Sequence of chain 2.B:
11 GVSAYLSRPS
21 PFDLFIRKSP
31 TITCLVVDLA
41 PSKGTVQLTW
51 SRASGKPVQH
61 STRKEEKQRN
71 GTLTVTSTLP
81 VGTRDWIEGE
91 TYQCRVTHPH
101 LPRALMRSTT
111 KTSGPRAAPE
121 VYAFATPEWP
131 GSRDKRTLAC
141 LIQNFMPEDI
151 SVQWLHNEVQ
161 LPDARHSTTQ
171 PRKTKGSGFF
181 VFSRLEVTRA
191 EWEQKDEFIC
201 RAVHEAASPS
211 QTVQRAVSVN

Binding-site contacts:
Ligand atom O6 contacts residue VAL37 of chain 2.B at 4.1 Å.
Ligand atom C6 contacts residue LEU35 of chain 2.B at 3.9 Å (hydrophobic).
Ligand atom C5 contacts residue THR72 of chain 2.B at 4.1 Å.
Ligand atom O7 contacts residue LEU35 of chain 2.B at 3.9 Å.
Ligand atom O3 contacts residue LEU35 of chain 2.B at 3.6 Å.
Ligand atom C8 contacts residue GLN68 of chain 2.B at 4.3 Å.
Ligand atom C3 contacts residue VAL37 of chain 2.B at 4.2 Å (hydrophobic).
Ligand atom C1 contacts residue THR72 of chain 2.B at 3.3 Å.
Ligand atom O6 contacts residue TYR15 of chain 2.B at 2.7 Å (h-bond).
Ligand atom O7 contacts residue ASN70 of chain 2.B at 3.9 Å.
Ligand atom O5 contacts residue VAL37 of chain 2.B at 4.1 Å.
Ligand atom C5 contacts residue LEU35 of chain 2.B at 4.3 Å (hydrophobic).
Ligand atom O5 contacts residue TYR15 of chain 2.B at 3.7 Å.
Ligand atom C7 contacts residue THR74 of chain 2.B at 4.2 Å.
Ligand atom C3 contacts residue ASN70 of chain 2.B at 3.7 Å.
Ligand atom O4 contacts residue TYR15 of chain 2.B at 4.2 Å.
Ligand atom C1 contacts residue TYR15 of chain 2.B at 4.2 Å (hydrophobic).
Ligand atom C4 contacts residue ASN70 of chain 2.B at 4.2 Å.
Ligand atom O5 contacts residue THR72 of chain 2.B at 3.8 Å.
Ligand atom O4 contacts residue VAL37 of chain 2.B at 4.0 Å.
Ligand atom O5 contacts residue GLN68 of chain 2.B at 4.2 Å.
Ligand atom C5 contacts residue GLN68 of chain 2.B at 4.0 Å.
Ligand atom C1 contacts residue TYR15 of chain 2.B at 4.3 Å (hydrophobic).
Ligand atom C4 contacts residue TYR15 of chain 2.B at 4.4 Å (hydrophobic).
Ligand atom C2 contacts residue VAL37 of chain 2.B at 4.2 Å (hydrophobic).
Ligand atom O6 contacts residue TYR15 of chain 2.B at 3.8 Å.
Ligand atom N2 contacts residue ASN70 of chain 2.B at 2.8 Å (h-bond).
Ligand atom O6 contacts residue GLN68 of chain 2.B at 4.4 Å.
Ligand atom O7 contacts residue THR74 of chain 2.B at 3.5 Å (h-bond).
Ligand atom C6 contacts residue TYR15 of chain 2.B at 3.6 Å (hydrophobic).
Ligand atom O5 contacts residue LEU35 of chain 2.B at 4.2 Å.
Ligand atom O3 contacts residue VAL37 of chain 2.B at 4.3 Å.
Ligand atom C6 contacts residue GLN68 of chain 2.B at 3.5 Å.
Ligand atom C5 contacts residue ASN70 of chain 2.B at 3.7 Å.
Ligand atom C2 contacts residue ASN70 of chain 2.B at 2.4 Å.
Ligand atom C5 contacts residue TYR15 of chain 2.B at 4.0 Å (hydrophobic).
Ligand atom C3 contacts residue TYR15 of chain 2.B at 4.0 Å (hydrophobic).
Ligand atom C1 contacts residue ASN70 of chain 2.B at 1.4 Å.
Ligand atom C7 contacts residue ASN70 of chain 2.B at 3.5 Å.
Ligand atom O5 contacts residue ASN70 of chain 2.B at 2.4 Å (h-bond).

The protein below binds the small molecule below.
Small molecule (SMILES): CC(=O)N[C@H]1[C@H](O[C@H]2[C@H](O)[C@@H](NC(C)=O)CO[C@@H]2CO)O[C@H](CO)[C@@H](O[C@@H]2O[C@H](CO[C@H]3O[C@H](CO)[C@@H](O)[C@H](O)[C@@H]3O)[C@@H](O)[C@H](O[C@H]3O[C@H](CO)[C@@H](O)[C@H](O)[C@@H]3O)[C@@H]2O)[C@@H]1O